Binding-site contacts:
Ligand atom C1 contacts residue PRO252 of chain 60.A at 4.1 Å (hydrophobic).
Ligand atom C11 contacts residue ARG143 of chain 56.A at 3.9 Å.
Ligand atom O4 contacts residue TYR145 of chain 56.A at 4.1 Å.
Ligand atom N5 contacts residue TYR250 of chain 60.A at 3.9 Å.
Ligand atom C7 contacts residue TYR145 of chain 56.A at 3.9 Å (hydrophobic).
Ligand atom C10 contacts residue TYR250 of chain 60.A at 2.9 Å (hydrophobic).
Ligand atom C10 contacts residue TYR145 of chain 56.A at 3.6 Å (hydrophobic).
Ligand atom C1 contacts residue SER147 of chain 56.A at 3.6 Å.
Ligand atom O10 contacts residue ASN96 of chain 60.A at 4.3 Å.
Ligand atom C8 contacts residue ALA146 of chain 56.A at 4.4 Å (hydrophobic).
Ligand atom C4 contacts residue PRO252 of chain 60.A at 4.3 Å (hydrophobic).
Ligand atom C6 contacts residue TYR145 of chain 56.A at 3.4 Å (hydrophobic).
Ligand atom O4 contacts residue ASN251 of chain 60.A at 4.3 Å.
Ligand atom C4 contacts residue TYR250 of chain 60.A at 4.3 Å (hydrophobic).
Ligand atom O1A contacts residue ASN148 of chain 56.A at 4.5 Å.
Ligand atom O8 contacts residue ALA146 of chain 56.A at 3.4 Å.
Ligand atom C6 contacts residue ALA146 of chain 56.A at 4.3 Å (hydrophobic).
Ligand atom C11 contacts residue TYR250 of chain 60.A at 3.1 Å (hydrophobic).
Ligand atom O1B contacts residue ALA146 of chain 56.A at 4.3 Å.
Ligand atom O1B contacts residue SER147 of chain 56.A at 2.6 Å (h-bond).
Ligand atom O10 contacts residue TYR250 of chain 60.A at 2.3 Å (h-bond).
Ligand atom O1A contacts residue ALA146 of chain 56.A at 3.2 Å.
Ligand atom O1A contacts residue SER147 of chain 56.A at 3.1 Å (h-bond).
Ligand atom C4 contacts residue TYR145 of chain 56.A at 3.6 Å (hydrophobic).
Ligand atom C11 contacts residue TYR145 of chain 56.A at 3.8 Å (hydrophobic).
Ligand atom C1 contacts residue ALA146 of chain 56.A at 4.0 Å (hydrophobic).
Ligand atom C5 contacts residue TYR145 of chain 56.A at 3.4 Å (hydrophobic).
Ligand atom N5 contacts residue TYR145 of chain 56.A at 2.6 Å (h-bond).
Ligand atom C9 contacts residue TYR145 of chain 56.A at 4.2 Å (hydrophobic).
Ligand atom O9 contacts residue TYR145 of chain 56.A at 4.3 Å.
Ligand atom O4 contacts residue TYR250 of chain 60.A at 3.0 Å.
Ligand atom O4 contacts residue PRO252 of chain 60.A at 4.0 Å.
Ligand atom O1B contacts residue PRO252 of chain 60.A at 3.4 Å.
Ligand atom C3 contacts residue PRO252 of chain 60.A at 4.3 Å (hydrophobic).

Sequence of chain 56.A:
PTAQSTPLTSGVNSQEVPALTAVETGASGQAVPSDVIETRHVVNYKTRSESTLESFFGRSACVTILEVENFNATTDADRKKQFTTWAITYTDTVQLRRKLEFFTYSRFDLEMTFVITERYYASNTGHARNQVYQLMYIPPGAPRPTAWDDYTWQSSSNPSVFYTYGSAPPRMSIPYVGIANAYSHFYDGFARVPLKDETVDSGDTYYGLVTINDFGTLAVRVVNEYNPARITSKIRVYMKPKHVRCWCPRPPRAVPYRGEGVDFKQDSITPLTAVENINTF

Sequence of chain 60.A:
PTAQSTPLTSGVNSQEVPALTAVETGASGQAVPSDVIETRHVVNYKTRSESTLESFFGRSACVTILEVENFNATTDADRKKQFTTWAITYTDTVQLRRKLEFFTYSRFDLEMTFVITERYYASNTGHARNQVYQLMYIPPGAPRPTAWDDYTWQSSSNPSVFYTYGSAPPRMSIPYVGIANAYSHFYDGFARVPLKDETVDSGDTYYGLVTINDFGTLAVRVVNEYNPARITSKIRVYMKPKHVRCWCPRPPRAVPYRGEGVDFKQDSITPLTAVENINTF

This protein binds this small molecule.
Small molecule (SMILES): CCCCO[C@]1(C(=O)O)C[C@H](O)[C@@H](NC(C)=O)[C@H]([C@H](O)[C@H](O)CO)O1